Sequence of chain 1.A:
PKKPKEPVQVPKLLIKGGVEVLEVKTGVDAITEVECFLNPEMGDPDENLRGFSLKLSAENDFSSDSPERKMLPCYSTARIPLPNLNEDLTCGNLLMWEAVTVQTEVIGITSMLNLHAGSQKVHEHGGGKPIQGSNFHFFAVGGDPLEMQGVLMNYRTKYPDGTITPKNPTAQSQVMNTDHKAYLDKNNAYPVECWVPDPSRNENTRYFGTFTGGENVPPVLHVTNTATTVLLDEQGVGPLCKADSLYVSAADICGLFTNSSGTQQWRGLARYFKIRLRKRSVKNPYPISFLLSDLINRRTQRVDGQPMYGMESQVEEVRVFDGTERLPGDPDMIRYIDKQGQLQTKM

Sequence of chain 1.E:
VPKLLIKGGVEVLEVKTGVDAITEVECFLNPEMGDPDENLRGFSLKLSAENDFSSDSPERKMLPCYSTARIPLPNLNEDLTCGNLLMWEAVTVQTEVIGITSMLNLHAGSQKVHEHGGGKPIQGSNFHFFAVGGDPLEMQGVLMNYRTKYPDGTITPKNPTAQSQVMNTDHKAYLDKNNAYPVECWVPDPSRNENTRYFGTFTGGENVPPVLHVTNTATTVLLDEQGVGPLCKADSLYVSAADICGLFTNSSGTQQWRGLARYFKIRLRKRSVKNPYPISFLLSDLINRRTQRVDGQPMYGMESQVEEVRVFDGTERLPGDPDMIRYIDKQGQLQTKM

Binding-site contacts:
Ligand atom O1A contacts residue SER274 of chain 1.A at 2.3 Å (h-bond).
Ligand atom C1 contacts residue LYS68 of chain 1.A at 3.8 Å.
Ligand atom N5 contacts residue ASN272 of chain 1.A at 3.1 Å (h-bond).
Ligand atom C7 contacts residue GLN278 of chain 1.A at 3.8 Å.
Ligand atom C9 contacts residue LEU67 of chain 1.A at 3.9 Å (hydrophobic).
Ligand atom C1 contacts residue SER274 of chain 1.A at 3.4 Å.
Ligand atom O8 contacts residue LYS68 of chain 1.A at 3.9 Å.
Ligand atom C11 contacts residue GLN278 of chain 1.A at 3.4 Å.
Ligand atom C11 contacts residue THR276 of chain 1.A at 3.7 Å.
Ligand atom C11 contacts residue PHE65 of chain 1.A at 3.7 Å (hydrophobic).
Ligand atom C10 contacts residue PHE75 of chain 1.B at 3.9 Å (hydrophobic).
Ligand atom O9 contacts residue LEU67 of chain 1.A at 3.2 Å.
Ligand atom O1A contacts residue THR276 of chain 1.A at 3.4 Å (h-bond).
Ligand atom C4 contacts residue ASN272 of chain 1.A at 4.0 Å.
Ligand atom O9 contacts residue LYS68 of chain 1.A at 2.8 Å (salt-bridge).
Ligand atom C6 contacts residue ASN272 of chain 1.A at 3.5 Å.
Ligand atom C11 contacts residue PHE75 of chain 1.B at 3.5 Å (hydrophobic).
Ligand atom O1B contacts residue THR276 of chain 1.A at 2.8 Å (h-bond).
Ligand atom C10 contacts residue GLN278 of chain 1.A at 4.0 Å.
Ligand atom O1B contacts residue LYS68 of chain 1.A at 3.7 Å.
Ligand atom N5 contacts residue GLN278 of chain 1.A at 3.7 Å.
Ligand atom O1A contacts residue LYS68 of chain 1.A at 3.2 Å (salt-bridge).
Ligand atom O8 contacts residue GLN278 of chain 1.A at 3.5 Å (h-bond).
Ligand atom C11 contacts residue PHE270 of chain 1.A at 3.8 Å (hydrophobic).
Ligand atom C11 contacts residue ASN272 of chain 1.A at 3.4 Å.
Ligand atom C9 contacts residue GLN278 of chain 1.A at 3.2 Å.
Ligand atom C5 contacts residue ASN272 of chain 1.A at 3.9 Å.
Ligand atom C10 contacts residue ASN272 of chain 1.A at 3.7 Å.
Ligand atom C9 contacts residue LYS68 of chain 1.A at 3.8 Å.
Ligand atom O8 contacts residue ASN272 of chain 1.A at 3.5 Å (h-bond).
Ligand atom C11 contacts residue HIS138 of chain 1.E at 3.4 Å.
Ligand atom C11 contacts residue LEU62 of chain 1.A at 4.0 Å (hydrophobic).
Ligand atom O10 contacts residue PHE75 of chain 1.B at 3.5 Å.
Ligand atom C1 contacts residue THR276 of chain 1.A at 3.5 Å.
Ligand atom O8 contacts residue THR276 of chain 1.A at 3.2 Å.
Ligand atom O1B contacts residue ASN272 of chain 1.A at 3.7 Å.
Ligand atom C10 contacts residue LEU62 of chain 1.A at 3.9 Å (hydrophobic).
Ligand atom O10 contacts residue LEU62 of chain 1.A at 3.6 Å.
Ligand atom O1B contacts residue SER274 of chain 1.A at 3.9 Å.
Ligand atom C8 contacts residue GLN278 of chain 1.A at 3.7 Å.

The small molecule below binds the protein below.
Small molecule (SMILES): CC(=O)N[C@H]1[C@H]([C@H](O)[C@H](O)CO)O[C@@](O[C@H](CO)[C@@H](O)[C@@H]2O[C@@H](C(=O)O)C[C@H](O)[C@H]2NC(C)=O)(C(=O)O)C[C@@H]1O

Sequence of chain 1.B:
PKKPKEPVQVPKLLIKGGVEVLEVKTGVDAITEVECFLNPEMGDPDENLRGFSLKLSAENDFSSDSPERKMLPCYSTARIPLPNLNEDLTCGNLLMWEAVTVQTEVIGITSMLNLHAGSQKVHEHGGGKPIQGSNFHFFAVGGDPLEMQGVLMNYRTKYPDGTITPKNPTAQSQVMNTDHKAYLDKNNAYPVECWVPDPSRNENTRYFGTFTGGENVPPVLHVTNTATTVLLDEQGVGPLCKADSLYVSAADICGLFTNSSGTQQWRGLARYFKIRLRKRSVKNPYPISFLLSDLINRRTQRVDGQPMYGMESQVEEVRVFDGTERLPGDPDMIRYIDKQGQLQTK